Sequence of chain 1.F:
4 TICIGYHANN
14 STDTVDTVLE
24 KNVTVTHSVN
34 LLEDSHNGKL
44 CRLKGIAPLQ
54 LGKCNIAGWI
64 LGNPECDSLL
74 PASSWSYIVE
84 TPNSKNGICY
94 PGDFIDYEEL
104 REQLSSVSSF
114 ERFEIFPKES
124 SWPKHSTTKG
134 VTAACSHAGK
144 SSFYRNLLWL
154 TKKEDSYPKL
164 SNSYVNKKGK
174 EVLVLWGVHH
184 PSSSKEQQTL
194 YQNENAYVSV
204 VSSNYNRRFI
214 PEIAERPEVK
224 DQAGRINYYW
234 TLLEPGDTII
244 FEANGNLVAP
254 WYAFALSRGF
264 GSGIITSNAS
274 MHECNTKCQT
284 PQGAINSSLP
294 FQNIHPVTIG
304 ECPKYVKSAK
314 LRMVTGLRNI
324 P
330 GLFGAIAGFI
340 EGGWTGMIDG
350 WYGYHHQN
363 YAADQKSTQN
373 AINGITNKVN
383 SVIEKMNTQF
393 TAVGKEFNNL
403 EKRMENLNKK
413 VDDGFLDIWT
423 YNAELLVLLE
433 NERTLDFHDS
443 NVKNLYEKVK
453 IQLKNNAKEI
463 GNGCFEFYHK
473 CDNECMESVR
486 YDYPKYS

A small-molecule ligand and the protein it binds are described below.
Small molecule (SMILES): CC(=O)N[C@@H]1[C@@H](O)[C@H](O)[C@@H](CO)O[C@H]1O

Binding-site contacts:
Ligand atom C1 contacts residue ASN289 of chain 1.F at 1.4 Å.
Ligand atom N2 contacts residue ASN289 of chain 1.F at 3.0 Å (h-bond).
Ligand atom C7 contacts residue ASN289 of chain 1.F at 3.1 Å.
Ligand atom O7 contacts residue ASN289 of chain 1.F at 2.8 Å (h-bond).
Ligand atom C5 contacts residue ASN289 of chain 1.F at 3.7 Å.
Ligand atom O5 contacts residue ASN289 of chain 1.F at 2.4 Å (h-bond).
Ligand atom C2 contacts residue ASN289 of chain 1.F at 2.5 Å.
Ligand atom C3 contacts residue ASN289 of chain 1.F at 3.9 Å.
Ligand atom C8 contacts residue ASN289 of chain 1.F at 4.4 Å.
Ligand atom C4 contacts residue ASN289 of chain 1.F at 4.3 Å.